A small-molecule ligand and the protein it binds are described below.
Small molecule (SMILES): CC(C)C[C@H](NC(=O)OC1CC2(CCN(C(=O)C(C)C)CC2)C1)C(=O)N[C@@H](C[C@@H]1CCNC1=O)[C@@H](O)S(=O)(=O)O

Sequence of chain 1.B:
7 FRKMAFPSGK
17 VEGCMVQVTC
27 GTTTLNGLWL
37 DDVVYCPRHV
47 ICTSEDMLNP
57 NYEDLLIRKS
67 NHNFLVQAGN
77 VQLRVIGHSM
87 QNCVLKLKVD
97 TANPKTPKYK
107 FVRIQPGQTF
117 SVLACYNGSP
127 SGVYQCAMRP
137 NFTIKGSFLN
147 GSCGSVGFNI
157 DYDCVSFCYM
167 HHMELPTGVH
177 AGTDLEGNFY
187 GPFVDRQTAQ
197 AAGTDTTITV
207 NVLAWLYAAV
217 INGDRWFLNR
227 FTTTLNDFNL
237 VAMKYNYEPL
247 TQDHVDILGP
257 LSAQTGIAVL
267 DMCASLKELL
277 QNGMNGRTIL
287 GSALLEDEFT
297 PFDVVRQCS

Binding-site contacts:
Ligand atom C07 contacts residue F5L1 of chain 1.F at 0.2 Å.
Ligand atom C36 contacts residue F5L1 of chain 1.F at 0.3 Å.
Ligand atom C06 contacts residue F5L1 of chain 1.F at 0.2 Å.
Ligand atom C27 contacts residue F5L1 of chain 1.F at 0.2 Å.
Ligand atom O22 contacts residue F5L1 of chain 1.F at 0.3 Å (h-bond).
Ligand atom C11 contacts residue F5L1 of chain 1.F at 0.2 Å.
Ligand atom C24 contacts residue F5L1 of chain 1.F at 0.1 Å.
Ligand atom C12 contacts residue F5L1 of chain 1.F at 0.2 Å.
Ligand atom N28 contacts residue F5L1 of chain 1.F at 0.3 Å (h-bond).
Ligand atom O20 contacts residue F5L1 of chain 1.F at 1.4 Å.
Ligand atom N10 contacts residue HIS168 of chain 1.B at 3.0 Å (h-bond).
Ligand atom O01 contacts residue F5L1 of chain 1.F at 0.7 Å (h-bond).
Ligand atom N15 contacts residue GLU170 of chain 1.B at 3.1 Å (salt-bridge).
Ligand atom C35 contacts residue F5L1 of chain 1.F at 0.2 Å.
Ligand atom C05 contacts residue F5L1 of chain 1.F at 0.3 Å.
Ligand atom C16 contacts residue F5L1 of chain 1.F at 0.1 Å.
Ligand atom C11 contacts residue CYS149 of chain 1.B at 2.8 Å (hydrophobic).
Ligand atom C08 contacts residue F5L1 of chain 1.F at 0.2 Å.
Ligand atom C17 contacts residue F5L1 of chain 1.F at 0.1 Å.
Ligand atom C34 contacts residue F5L1 of chain 1.F at 0.2 Å.
Ligand atom C19 contacts residue CYS149 of chain 1.B at 1.8 Å (hydrophobic).
Ligand atom C25 contacts residue F5L1 of chain 1.F at 0.2 Å.
Ligand atom N03 contacts residue GLN193 of chain 1.B at 3.1 Å.
Ligand atom C19 contacts residue F5L1 of chain 1.F at 0.1 Å.
Ligand atom O20 contacts residue CYS149 of chain 1.B at 2.7 Å (h-bond).
Ligand atom C13 contacts residue F5L1 of chain 1.F at 0.3 Å.
Ligand atom C04 contacts residue F5L1 of chain 1.F at 0.3 Å.
Ligand atom N03 contacts residue F5L1 of chain 1.F at 0.3 Å (h-bond).
Ligand atom N15 contacts residue F5L1 of chain 1.F at 0.4 Å (h-bond).
Ligand atom C09 contacts residue F5L1 of chain 1.F at 0.3 Å.
Ligand atom O18 contacts residue F5L1 of chain 1.F at 0.7 Å (h-bond).
Ligand atom C02 contacts residue F5L1 of chain 1.F at 0.4 Å.
Ligand atom O21 contacts residue F5L1 of chain 1.F at 0.5 Å (h-bond).
Ligand atom O18 contacts residue HIS167 of chain 1.B at 2.8 Å (h-bond).
Ligand atom C14 contacts residue F5L1 of chain 1.F at 0.5 Å.
Ligand atom O01 contacts residue GLU170 of chain 1.B at 3.0 Å (salt-bridge).
Ligand atom C23 contacts residue F5L1 of chain 1.F at 0.2 Å.
Ligand atom N10 contacts residue F5L1 of chain 1.F at 0.2 Å (h-bond).
Ligand atom C26 contacts residue F5L1 of chain 1.F at 0.3 Å.
Ligand atom N10 contacts residue CYS149 of chain 1.B at 3.0 Å (h-bond).